Binding-site contacts:
Ligand atom C26 contacts residue TRP382 of chain 1.B at 3.9 Å (hydrophobic).
Ligand atom C09 contacts residue HEM1 of chain 1.G at 3.4 Å.
Ligand atom C04 contacts residue HEM1 of chain 1.G at 3.6 Å.
Ligand atom C26 contacts residue HEM1 of chain 1.G at 3.3 Å.
Ligand atom C24 contacts residue HEM1 of chain 1.G at 3.8 Å.
Ligand atom N02 contacts residue TYR292 of chain 1.B at 3.8 Å.
Ligand atom N02 contacts residue TRP291 of chain 1.B at 2.8 Å (h-bond).
Ligand atom C11 contacts residue HEM1 of chain 1.G at 3.1 Å.
Ligand atom C02 contacts residue GLU296 of chain 1.B at 3.5 Å.
Ligand atom C10 contacts residue GLU296 of chain 1.B at 3.5 Å.
Ligand atom C11 contacts residue GLY290 of chain 1.B at 4.0 Å.
Ligand atom C06 contacts residue PHE288 of chain 1.B at 3.8 Å (hydrophobic).
Ligand atom C06 contacts residue HEM1 of chain 1.G at 3.7 Å.
Ligand atom C25 contacts residue TRP382 of chain 1.B at 3.3 Å (hydrophobic).
Ligand atom N01 contacts residue HEM1 of chain 1.G at 3.7 Å.
Ligand atom N01 contacts residue GLU296 of chain 1.B at 2.7 Å (salt-bridge).
Ligand atom C02 contacts residue HEM1 of chain 1.G at 3.5 Å.
Ligand atom N29 contacts residue HEM1 of chain 1.G at 3.1 Å (h-bond).
Ligand atom C25 contacts residue HEM1 of chain 1.G at 3.0 Å.
Ligand atom C05 contacts residue HEM1 of chain 1.G at 3.9 Å.
Ligand atom N02 contacts residue PRO269 of chain 1.B at 3.9 Å.
Ligand atom C07 contacts residue HEM1 of chain 1.G at 3.9 Å.
Ligand atom C03 contacts residue HEM1 of chain 1.G at 3.2 Å.
Ligand atom N02 contacts residue MET293 of chain 1.B at 4.0 Å.
Ligand atom C02 contacts residue TRP291 of chain 1.B at 3.9 Å (hydrophobic).
Ligand atom C10 contacts residue HEM1 of chain 1.G at 3.9 Å.
Ligand atom C21 contacts residue HEM1 of chain 1.G at 3.6 Å.
Ligand atom C27 contacts residue TRP382 of chain 1.B at 4.0 Å (hydrophobic).
Ligand atom C23 contacts residue HEM1 of chain 1.G at 4.0 Å.
Ligand atom C07 contacts residue VAL271 of chain 1.B at 3.2 Å (hydrophobic).
Ligand atom C11 contacts residue PHE288 of chain 1.B at 3.7 Å (hydrophobic).
Ligand atom C22 contacts residue VAL271 of chain 1.B at 4.1 Å (hydrophobic).
Ligand atom N02 contacts residue GLU296 of chain 1.B at 2.7 Å (salt-bridge).
Ligand atom C09 contacts residue GLU296 of chain 1.B at 3.5 Å.
Ligand atom C02 contacts residue PRO269 of chain 1.B at 4.1 Å (hydrophobic).
Ligand atom N29 contacts residue H4B1 of chain 1.H at 3.2 Å (h-bond).
Ligand atom C06 contacts residue VAL271 of chain 1.B at 3.5 Å (hydrophobic).
Ligand atom C08 contacts residue VAL271 of chain 1.B at 3.7 Å (hydrophobic).
Ligand atom N02 contacts residue HEM1 of chain 1.G at 3.4 Å.
Ligand atom C08 contacts residue HEM1 of chain 1.G at 3.8 Å.

This protein binds this small molecule.
Small molecule (SMILES): Cc1cc(N)nc2cc(-c3ccc(CCN)cc3)ccc12

Sequence of chain 1.B:
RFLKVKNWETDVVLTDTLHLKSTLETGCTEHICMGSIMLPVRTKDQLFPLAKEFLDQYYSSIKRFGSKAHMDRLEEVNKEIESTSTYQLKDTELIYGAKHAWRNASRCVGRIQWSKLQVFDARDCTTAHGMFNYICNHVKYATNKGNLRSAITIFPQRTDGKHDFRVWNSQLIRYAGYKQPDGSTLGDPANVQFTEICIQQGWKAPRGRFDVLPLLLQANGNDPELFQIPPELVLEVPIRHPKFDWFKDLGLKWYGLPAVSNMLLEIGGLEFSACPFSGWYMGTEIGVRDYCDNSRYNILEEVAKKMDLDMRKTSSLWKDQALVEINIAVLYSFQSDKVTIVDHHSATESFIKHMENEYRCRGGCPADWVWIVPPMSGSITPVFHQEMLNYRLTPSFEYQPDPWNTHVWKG